Sequence of chain 1.B:
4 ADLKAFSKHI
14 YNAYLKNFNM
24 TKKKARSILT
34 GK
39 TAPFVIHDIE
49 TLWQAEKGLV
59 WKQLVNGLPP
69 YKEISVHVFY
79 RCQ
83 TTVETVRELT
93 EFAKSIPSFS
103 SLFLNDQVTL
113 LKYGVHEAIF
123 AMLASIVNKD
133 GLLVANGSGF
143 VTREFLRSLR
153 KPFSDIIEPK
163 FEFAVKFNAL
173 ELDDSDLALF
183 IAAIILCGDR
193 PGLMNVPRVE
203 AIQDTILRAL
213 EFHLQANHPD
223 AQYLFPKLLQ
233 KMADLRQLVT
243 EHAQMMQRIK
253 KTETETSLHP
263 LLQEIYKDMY

The protein below binds the small molecule below.
Small molecule (SMILES): CC(C)N(Cc1ccccc1OCCCCCC(=O)O)C(=O)c1ccc(-c2ccsc2)cc1

Binding-site contacts:
Ligand atom C17 contacts residue THR83 of chain 1.B at 3.6 Å.
Ligand atom C22 contacts residue ARG79 of chain 1.B at 3.5 Å.
Ligand atom C3 contacts residue LEU125 of chain 1.B at 3.7 Å (hydrophobic).
Ligand atom S contacts residue VAL76 of chain 1.B at 3.8 Å.
Ligand atom C2 contacts residue LYS162 of chain 1.B at 3.7 Å.
Ligand atom C2 contacts residue ILE159 of chain 1.B at 3.6 Å (hydrophobic).
Ligand atom O3 contacts residue THR83 of chain 1.B at 3.8 Å.
Ligand atom C11 contacts residue LEU264 of chain 1.B at 3.6 Å (hydrophobic).
Ligand atom O3 contacts residue LEU134 of chain 1.B at 3.7 Å.
Ligand atom O2 contacts residue MET248 of chain 1.B at 3.3 Å.
Ligand atom O2 contacts residue LEU260 of chain 1.B at 3.5 Å.
Ligand atom C16 contacts residue CYS80 of chain 1.B at 3.9 Å (hydrophobic).
Ligand atom C12 contacts residue LEU264 of chain 1.B at 3.6 Å (hydrophobic).
Ligand atom C24 contacts residue TRP59 of chain 1.B at 3.7 Å (hydrophobic).
Ligand atom C18 contacts residue VAL136 of chain 1.B at 3.7 Å (hydrophobic).
Ligand atom C20 contacts residue CYS80 of chain 1.B at 3.9 Å (hydrophobic).
Ligand atom O2 contacts residue LEU264 of chain 1.B at 3.5 Å.
Ligand atom C8 contacts residue CYS80 of chain 1.B at 3.7 Å (hydrophobic).
Ligand atom C12 contacts residue TYR268 of chain 1.B at 3.4 Å (hydrophobic).
Ligand atom O contacts residue CYS80 of chain 1.B at 3.5 Å.
Ligand atom C6 contacts residue CYS80 of chain 1.B at 3.6 Å (hydrophobic).
Ligand atom O2 contacts residue TYR268 of chain 1.B at 3.2 Å.
Ligand atom C8 contacts residue PHE77 of chain 1.B at 3.8 Å (hydrophobic).
Ligand atom C25 contacts residue THR84 of chain 1.B at 3.5 Å.
Ligand atom C26 contacts residue ILE121 of chain 1.B at 3.9 Å (hydrophobic).
Ligand atom C11 contacts residue THR84 of chain 1.B at 3.5 Å.
Ligand atom C18 contacts residue PEG1 of chain 1.T at 3.6 Å.
Ligand atom C24 contacts residue ARG79 of chain 1.B at 3.8 Å.
Ligand atom O1 contacts residue TYR268 of chain 1.B at 2.8 Å (h-bond).
Ligand atom C22 contacts residue TRP59 of chain 1.B at 3.8 Å (hydrophobic).
Ligand atom C1 contacts residue ILE159 of chain 1.B at 3.7 Å (hydrophobic).
Ligand atom C23 contacts residue VAL76 of chain 1.B at 3.7 Å (hydrophobic).
Ligand atom C12 contacts residue HIS244 of chain 1.B at 3.9 Å.
Ligand atom C16 contacts residue LEU134 of chain 1.B at 3.7 Å (hydrophobic).
Ligand atom C21 contacts residue ARG79 of chain 1.B at 3.9 Å.
Ligand atom C19 contacts residue VAL136 of chain 1.B at 3.7 Å (hydrophobic).
Ligand atom O1 contacts residue HIS244 of chain 1.B at 3.3 Å (h-bond).
Ligand atom C12 contacts residue HIS118 of chain 1.B at 3.9 Å.
Ligand atom O1 contacts residue HIS118 of chain 1.B at 2.8 Å (h-bond).
Ligand atom O1 contacts residue THR84 of chain 1.B at 3.8 Å.